Binding-site contacts:
Ligand atom N1 contacts residue CYS15 of chain 1.B at 3.3 Å.
Ligand atom N7 contacts residue PHE58 of chain 1.B at 3.8 Å.
Ligand atom C5 contacts residue PHE58 of chain 1.B at 3.7 Å (hydrophobic).
Ligand atom C25 contacts residue PHE116 of chain 1.B at 3.9 Å (hydrophobic).
Ligand atom N7 contacts residue LEU164 of chain 1.B at 3.7 Å.
Ligand atom N8 contacts residue ILE14 of chain 1.B at 3.8 Å.
Ligand atom O15 contacts residue ASN108 of chain 1.B at 3.8 Å.
Ligand atom C6 contacts residue ILE14 of chain 1.B at 3.3 Å (hydrophobic).
Ligand atom C2 contacts residue CYS15 of chain 1.B at 3.5 Å (hydrophobic).
Ligand atom C12 contacts residue LEU164 of chain 1.B at 3.7 Å (hydrophobic).
Ligand atom N1 contacts residue PHE58 of chain 1.B at 3.9 Å.
Ligand atom C10 contacts residue MET55 of chain 1.B at 3.9 Å (hydrophobic).
Ligand atom N3 contacts residue ALA16 of chain 1.B at 3.6 Å.
Ligand atom C2 contacts residue ASP54 of chain 1.B at 3.7 Å.
Ligand atom C18 contacts residue ILE112 of chain 1.B at 3.6 Å (hydrophobic).
Ligand atom N7 contacts residue TYR170 of chain 1.B at 3.5 Å (h-bond).
Ligand atom C31 contacts residue MET55 of chain 1.B at 3.9 Å (hydrophobic).
Ligand atom C14 contacts residue ASN108 of chain 1.B at 3.7 Å.
Ligand atom N3 contacts residue ASP54 of chain 1.B at 2.8 Å (salt-bridge).
Ligand atom N1 contacts residue ALA16 of chain 1.B at 3.8 Å.
Ligand atom N1 contacts residue ILE14 of chain 1.B at 3.2 Å (h-bond).
Ligand atom N29 contacts residue PHE116 of chain 1.B at 3.4 Å.
Ligand atom C10 contacts residue PHE58 of chain 1.B at 3.9 Å (hydrophobic).
Ligand atom N8 contacts residue ASP54 of chain 1.B at 3.0 Å (salt-bridge).
Ligand atom N7 contacts residue ILE14 of chain 1.B at 2.6 Å (h-bond).
Ligand atom N24 contacts residue PHE116 of chain 1.B at 3.7 Å.
Ligand atom C9 contacts residue ASP54 of chain 1.B at 3.4 Å.
Ligand atom C4 contacts residue ASP54 of chain 1.B at 3.5 Å.
Ligand atom N8 contacts residue ALA16 of chain 1.B at 3.9 Å.
Ligand atom N8 contacts residue THR185 of chain 1.B at 3.4 Å (h-bond).
Ligand atom C13 contacts residue ASN108 of chain 1.B at 3.4 Å.
Ligand atom C17 contacts residue ILE112 of chain 1.B at 3.6 Å (hydrophobic).
Ligand atom O15 contacts residue NAP1 of chain 1.G at 3.7 Å.
Ligand atom N8 contacts residue CYS15 of chain 1.B at 2.9 Å (h-bond).
Ligand atom C6 contacts residue PHE58 of chain 1.B at 3.6 Å (hydrophobic).
Ligand atom C13 contacts residue NAP1 of chain 1.G at 3.5 Å.
Ligand atom C6 contacts residue CYS15 of chain 1.B at 3.9 Å (hydrophobic).
Ligand atom C12 contacts residue NAP1 of chain 1.G at 3.1 Å.
Ligand atom C2 contacts residue ALA16 of chain 1.B at 3.7 Å (hydrophobic).
Ligand atom C13 contacts residue LEU164 of chain 1.B at 3.3 Å (hydrophobic).

Sequence of chain 1.B:
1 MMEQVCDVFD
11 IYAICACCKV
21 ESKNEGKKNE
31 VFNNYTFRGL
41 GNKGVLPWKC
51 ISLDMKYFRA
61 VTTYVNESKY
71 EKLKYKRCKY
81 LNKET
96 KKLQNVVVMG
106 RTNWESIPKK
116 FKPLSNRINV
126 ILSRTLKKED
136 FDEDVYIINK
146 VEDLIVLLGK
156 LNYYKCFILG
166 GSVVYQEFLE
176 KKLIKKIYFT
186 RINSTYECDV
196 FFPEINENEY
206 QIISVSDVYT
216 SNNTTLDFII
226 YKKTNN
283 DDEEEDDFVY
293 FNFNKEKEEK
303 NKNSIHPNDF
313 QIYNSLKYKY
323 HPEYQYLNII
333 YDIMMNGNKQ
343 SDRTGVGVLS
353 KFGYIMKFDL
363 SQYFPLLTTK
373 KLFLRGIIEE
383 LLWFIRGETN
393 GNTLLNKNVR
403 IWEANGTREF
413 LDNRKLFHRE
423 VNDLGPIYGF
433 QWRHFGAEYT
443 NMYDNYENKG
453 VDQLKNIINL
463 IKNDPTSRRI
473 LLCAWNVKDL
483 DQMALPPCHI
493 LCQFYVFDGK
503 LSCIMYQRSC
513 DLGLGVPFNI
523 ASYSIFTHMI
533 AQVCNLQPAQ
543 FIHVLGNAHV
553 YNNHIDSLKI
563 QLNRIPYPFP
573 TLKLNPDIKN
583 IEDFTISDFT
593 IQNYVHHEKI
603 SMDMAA

This small molecule binds to this protein.
Small molecule (SMILES): CCc1nc(N)nc(N)c1OCCCOc1ccc(-c2c(N)nc(N)nc2CC)cc1